Binding-site contacts:
Ligand atom C4 contacts residue THR190 of chain 1.A at 3.5 Å.
Ligand atom C9 contacts residue GLU166 of chain 1.A at 3.6 Å.
Ligand atom O9 contacts residue GLY143 of chain 1.A at 3.4 Å (h-bond).
Ligand atom C14 contacts residue MET165 of chain 1.A at 3.8 Å (hydrophobic).
Ligand atom C22 contacts residue ASN142 of chain 1.A at 3.7 Å.
Ligand atom C37 contacts residue HIS41 of chain 1.A at 3.8 Å.
Ligand atom O33 contacts residue GLU166 of chain 1.A at 2.9 Å (salt-bridge).
Ligand atom O26 contacts residue GLU166 of chain 1.A at 3.5 Å.
Ligand atom O26 contacts residue PHE140 of chain 1.A at 3.6 Å.
Ligand atom O29 contacts residue GLN189 of chain 1.A at 3.5 Å.
Ligand atom C13 contacts residue HIS164 of chain 1.A at 3.5 Å.
Ligand atom N16 contacts residue CYS145 of chain 1.A at 3.0 Å (h-bond).
Ligand atom C13 contacts residue HIS41 of chain 1.A at 3.6 Å.
Ligand atom C3 contacts residue GLN192 of chain 1.A at 3.8 Å.
Ligand atom C15 contacts residue HIS164 of chain 1.A at 3.6 Å.
Ligand atom C1 contacts residue THR190 of chain 1.A at 3.8 Å.
Ligand atom C3 contacts residue GLN189 of chain 1.A at 3.8 Å.
Ligand atom C13 contacts residue MET165 of chain 1.A at 3.5 Å (hydrophobic).
Ligand atom C8 contacts residue CYS145 of chain 1.A at 1.8 Å (hydrophobic).
Ligand atom C24 contacts residue GLU166 of chain 1.A at 3.6 Å.
Ligand atom N10 contacts residue GLU166 of chain 1.A at 3.0 Å (salt-bridge).
Ligand atom C3 contacts residue THR190 of chain 1.A at 3.5 Å.
Ligand atom N23 contacts residue PHE140 of chain 1.A at 3.4 Å (h-bond).
Ligand atom C2 contacts residue THR190 of chain 1.A at 3.7 Å.
Ligand atom O26 contacts residue HIS163 of chain 1.A at 2.5 Å (h-bond).
Ligand atom O33 contacts residue MET165 of chain 1.A at 3.2 Å.
Ligand atom C3 contacts residue ARG188 of chain 1.A at 3.5 Å.
Ligand atom C2 contacts residue GLN192 of chain 1.A at 3.8 Å.
Ligand atom C19 contacts residue CYS145 of chain 1.A at 3.0 Å (hydrophobic).
Ligand atom N23 contacts residue GLU166 of chain 1.A at 3.2 Å (salt-bridge).
Ligand atom O26 contacts residue HIS172 of chain 1.A at 3.6 Å.
Ligand atom O9 contacts residue SER144 of chain 1.A at 3.4 Å (h-bond).
Ligand atom C14 contacts residue HIS164 of chain 1.A at 3.6 Å.
Ligand atom C31 contacts residue GLU166 of chain 1.A at 3.8 Å.
Ligand atom C24 contacts residue HIS163 of chain 1.A at 3.6 Å.
Ligand atom N16 contacts residue HIS164 of chain 1.A at 2.9 Å (h-bond).
Ligand atom C21 contacts residue ASN142 of chain 1.A at 3.6 Å.
Ligand atom N8 contacts residue GLU166 of chain 1.A at 3.3 Å (salt-bridge).
Ligand atom C17 contacts residue CYS145 of chain 1.A at 2.6 Å (hydrophobic).
Ligand atom O9 contacts residue CYS145 of chain 1.A at 2.7 Å (h-bond).

Sequence of chain 1.B:
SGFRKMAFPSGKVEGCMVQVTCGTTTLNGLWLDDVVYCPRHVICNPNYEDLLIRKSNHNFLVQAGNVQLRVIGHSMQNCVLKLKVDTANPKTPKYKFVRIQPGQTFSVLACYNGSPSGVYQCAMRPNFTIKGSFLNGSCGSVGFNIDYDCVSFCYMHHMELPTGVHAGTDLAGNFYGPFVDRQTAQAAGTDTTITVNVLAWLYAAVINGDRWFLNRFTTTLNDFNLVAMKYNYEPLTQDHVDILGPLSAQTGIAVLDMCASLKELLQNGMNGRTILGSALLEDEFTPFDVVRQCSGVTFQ

Sequence of chain 1.A:
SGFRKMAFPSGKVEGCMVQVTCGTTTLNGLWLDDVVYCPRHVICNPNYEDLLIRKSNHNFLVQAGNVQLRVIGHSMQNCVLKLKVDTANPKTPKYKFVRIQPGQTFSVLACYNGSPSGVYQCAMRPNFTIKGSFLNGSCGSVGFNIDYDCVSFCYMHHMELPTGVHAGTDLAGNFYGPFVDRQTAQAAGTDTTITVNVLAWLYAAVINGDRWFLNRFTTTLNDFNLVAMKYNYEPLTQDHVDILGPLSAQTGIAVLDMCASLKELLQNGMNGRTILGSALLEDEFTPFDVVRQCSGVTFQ

The protein below binds the small molecule below.
Small molecule (SMILES): CC(C)(C)C[C@H](NC(=O)[C@@H](NC(=O)NC(C)(C)C)C(C)(C)C)C(=O)N[C@H](CO)C[C@@H]1CCNC1=O